Sequence of chain 1.C:
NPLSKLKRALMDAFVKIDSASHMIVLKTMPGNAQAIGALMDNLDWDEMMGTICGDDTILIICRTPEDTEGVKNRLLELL

A small-molecule ligand and the protein it binds are described below.
Small molecule (SMILES): NC(=[NH2+])NCCC[C@H](N)C(=O)O

Sequence of chain 2.B:
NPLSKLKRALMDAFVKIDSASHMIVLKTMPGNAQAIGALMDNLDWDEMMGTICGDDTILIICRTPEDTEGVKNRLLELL

Sequence of chain 1.A:
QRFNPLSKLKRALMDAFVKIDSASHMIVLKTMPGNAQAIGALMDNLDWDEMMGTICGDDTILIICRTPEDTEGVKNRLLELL

Binding-site contacts:
Ligand atom OXT contacts residue THR61 of chain 1.C at 3.2 Å (h-bond).
Ligand atom O contacts residue GLN38 of chain 1.A at 3.0 Å (h-bond).
Ligand atom NH2 contacts residue ARG1 of chain 2.E at 3.6 Å.
Ligand atom NH1 contacts residue GLY35 of chain 2.B at 3.3 Å.
Ligand atom OXT contacts residue ASP60 of chain 1.C at 2.9 Å (salt-bridge).
Ligand atom O contacts residue CYS57 of chain 1.A at 2.9 Å (h-bond).
Ligand atom N contacts residue ASP45 of chain 1.A at 2.7 Å (salt-bridge).
Ligand atom CD contacts residue ALA42 of chain 1.A at 3.6 Å (hydrophobic).
Ligand atom O contacts residue ASP59 of chain 1.C at 3.3 Å (salt-bridge).
Ligand atom CA contacts residue CYS57 of chain 1.A at 3.8 Å (hydrophobic).
Ligand atom CD contacts residue GLN38 of chain 1.A at 3.3 Å.
Ligand atom NH1 contacts residue ASP59 of chain 1.C at 3.6 Å.
Ligand atom CA contacts residue THR55 of chain 1.A at 3.1 Å.
Ligand atom CA contacts residue ASP60 of chain 1.C at 3.7 Å.
Ligand atom OXT contacts residue GLY58 of chain 1.C at 3.6 Å.
Ligand atom N contacts residue THR61 of chain 1.C at 3.1 Å (h-bond).
Ligand atom NH1 contacts residue GLN38 of chain 1.A at 2.8 Å (h-bond).
Ligand atom NH2 contacts residue ASP59 of chain 1.C at 3.6 Å.
Ligand atom C contacts residue THR55 of chain 1.A at 3.5 Å.
Ligand atom CG contacts residue GLN38 of chain 1.A at 3.2 Å.
Ligand atom CB contacts residue ASP45 of chain 1.A at 3.3 Å.
Ligand atom O contacts residue GLY58 of chain 1.C at 3.2 Å.
Ligand atom NH2 contacts residue GLY35 of chain 2.B at 3.5 Å (h-bond).
Ligand atom O contacts residue ILE56 of chain 1.A at 3.7 Å.
Ligand atom NH2 contacts residue PRO34 of chain 2.B at 3.6 Å.
Ligand atom N contacts residue THR55 of chain 1.A at 2.9 Å (h-bond).
Ligand atom OXT contacts residue ASP59 of chain 1.C at 2.7 Å (salt-bridge).
Ligand atom CG contacts residue ASP45 of chain 1.A at 3.7 Å.
Ligand atom CZ contacts residue GLY35 of chain 2.B at 3.8 Å.
Ligand atom NH1 contacts residue ASP59 of chain 2.B at 2.6 Å (salt-bridge).
Ligand atom CA contacts residue ASP45 of chain 1.A at 3.5 Å.
Ligand atom CB contacts residue GLN38 of chain 1.A at 3.4 Å.
Ligand atom CB contacts residue CYS57 of chain 1.A at 3.7 Å (hydrophobic).
Ligand atom CG contacts residue ASP60 of chain 1.C at 3.8 Å.
Ligand atom NH2 contacts residue ASP59 of chain 2.B at 2.9 Å (salt-bridge).
Ligand atom C contacts residue ASP59 of chain 1.C at 3.4 Å.
Ligand atom CZ contacts residue ASP59 of chain 2.B at 3.4 Å.
Ligand atom CB contacts residue THR55 of chain 1.A at 3.7 Å.
Ligand atom N contacts residue ASP60 of chain 1.C at 2.7 Å (salt-bridge).
Ligand atom C contacts residue GLN38 of chain 1.A at 3.8 Å.